Sequence of chain 1.E:
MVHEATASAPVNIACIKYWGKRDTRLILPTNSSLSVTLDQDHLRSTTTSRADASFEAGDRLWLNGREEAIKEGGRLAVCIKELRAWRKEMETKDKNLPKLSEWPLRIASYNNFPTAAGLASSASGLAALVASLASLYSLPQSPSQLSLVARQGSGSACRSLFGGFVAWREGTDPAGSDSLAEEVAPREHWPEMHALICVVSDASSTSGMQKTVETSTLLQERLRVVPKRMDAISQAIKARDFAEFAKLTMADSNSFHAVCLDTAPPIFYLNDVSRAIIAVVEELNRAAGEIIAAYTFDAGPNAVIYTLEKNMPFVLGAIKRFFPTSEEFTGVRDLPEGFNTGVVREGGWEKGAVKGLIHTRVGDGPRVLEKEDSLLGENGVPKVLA

A small-molecule ligand and the protein it binds are described below.
Small molecule (SMILES): Nc1ncnc2[nH]cnc12

Binding-site contacts:
Ligand atom C5 contacts residue GLY133 of chain 1.E at 3.6 Å.
Ligand atom N7 contacts residue SER130 of chain 1.E at 4.1 Å.
Ligand atom C5 contacts residue LEU71 of chain 1.E at 3.7 Å (hydrophobic).
Ligand atom N6 contacts residue TYR118 of chain 1.E at 4.5 Å.
Ligand atom C6 contacts residue SER117 of chain 1.E at 3.5 Å.
Ligand atom C8 contacts residue SER129 of chain 1.E at 3.5 Å.
Ligand atom N7 contacts residue SER129 of chain 1.E at 3.3 Å (h-bond).
Ligand atom N7 contacts residue LEU71 of chain 1.E at 3.7 Å.
Ligand atom N3 contacts residue LEU84 of chain 1.E at 4.5 Å.
Ligand atom C6 contacts residue LEU71 of chain 1.E at 3.4 Å (hydrophobic).
Ligand atom C8 contacts residue LEU71 of chain 1.E at 3.9 Å (hydrophobic).
Ligand atom C6 contacts residue GLY133 of chain 1.E at 3.3 Å.
Ligand atom N3 contacts residue GLY133 of chain 1.E at 4.5 Å.
Ligand atom C4 contacts residue SER130 of chain 1.E at 4.5 Å.
Ligand atom N6 contacts residue SER117 of chain 1.E at 2.8 Å (h-bond).
Ligand atom N7 contacts residue GLY133 of chain 1.E at 4.1 Å.
Ligand atom C5 contacts residue SER129 of chain 1.E at 4.1 Å.
Ligand atom N1 contacts residue GLY133 of chain 1.E at 3.6 Å.
Ligand atom C8 contacts residue SER130 of chain 1.E at 3.4 Å.
Ligand atom C2 contacts residue GLY133 of chain 1.E at 4.0 Å.
Ligand atom N6 contacts residue LEU71 of chain 1.E at 3.3 Å.
Ligand atom N6 contacts residue GLY133 of chain 1.E at 3.5 Å.
Ligand atom N9 contacts residue SER130 of chain 1.E at 3.6 Å.
Ligand atom C4 contacts residue LEU71 of chain 1.E at 3.9 Å (hydrophobic).
Ligand atom N1 contacts residue SER117 of chain 1.E at 3.3 Å (h-bond).
Ligand atom N9 contacts residue SER129 of chain 1.E at 4.4 Å.
Ligand atom N6 contacts residue SER53 of chain 1.E at 4.3 Å.
Ligand atom C4 contacts residue GLY133 of chain 1.E at 4.2 Å.
Ligand atom N1 contacts residue LEU71 of chain 1.E at 4.0 Å.
Ligand atom N9 contacts residue LEU71 of chain 1.E at 4.0 Å.